Sequence of chain 2.E:
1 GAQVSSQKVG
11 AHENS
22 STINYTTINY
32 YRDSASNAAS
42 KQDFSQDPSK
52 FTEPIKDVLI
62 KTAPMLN

This small molecule binds to this protein.
Small molecule (SMILES): C[C@@H](O)[C@@H](C=O)NC(=O)[C@H](CO)NC(=O)[C@H](CO)NC(=O)[C@H](CO)NC(=O)CN

Binding-site contacts:
Ligand atom OG contacts residue GLN3 of chain 2.E at 3.1 Å (h-bond).
Ligand atom CG2 contacts residue GLN3 of chain 2.E at 4.2 Å.
Ligand atom CB contacts residue VAL4 of chain 2.E at 4.5 Å (hydrophobic).
Ligand atom OG contacts residue VAL4 of chain 2.E at 4.0 Å.
Ligand atom C contacts residue VAL4 of chain 2.E at 3.4 Å (hydrophobic).
Ligand atom C contacts residue VAL4 of chain 2.E at 4.1 Å (hydrophobic).
Ligand atom C contacts residue ALA2 of chain 2.E at 3.4 Å (hydrophobic).
Ligand atom O contacts residue VAL4 of chain 2.E at 4.2 Å.
Ligand atom C contacts residue GLN3 of chain 2.E at 3.9 Å.
Ligand atom N contacts residue ALA2 of chain 2.E at 2.7 Å (h-bond).
Ligand atom C contacts residue ALA2 of chain 2.E at 4.4 Å (hydrophobic).
Ligand atom CA contacts residue GLN3 of chain 2.E at 4.3 Å.
Ligand atom CA contacts residue ALA2 of chain 2.E at 3.4 Å (hydrophobic).
Ligand atom O contacts residue GLN3 of chain 2.E at 3.0 Å (h-bond).
Ligand atom CB contacts residue ALA2 of chain 2.E at 4.0 Å (hydrophobic).
Ligand atom CB contacts residue VAL4 of chain 2.E at 3.2 Å (hydrophobic).
Ligand atom CA contacts residue VAL4 of chain 2.E at 3.6 Å (hydrophobic).
Ligand atom O contacts residue SER6 of chain 2.E at 4.0 Å.
Ligand atom N contacts residue GLY1 of chain 2.E at 4.2 Å.
Ligand atom O contacts residue GLY1 of chain 2.E at 3.0 Å (h-bond).
Ligand atom CA contacts residue VAL4 of chain 2.E at 3.5 Å (hydrophobic).
Ligand atom O contacts residue ALA2 of chain 2.E at 3.6 Å (h-bond).
Ligand atom OG1 contacts residue SER5 of chain 2.E at 3.6 Å (h-bond).
Ligand atom O contacts residue MYR1 of chain 2.G at 4.0 Å.
Ligand atom N contacts residue VAL4 of chain 2.E at 2.8 Å (h-bond).
Ligand atom CA contacts residue GLY1 of chain 2.E at 4.4 Å.
Ligand atom OG1 contacts residue VAL4 of chain 2.E at 2.9 Å (h-bond).
Ligand atom O contacts residue SER5 of chain 2.E at 4.2 Å.
Ligand atom CB contacts residue SER5 of chain 2.E at 3.9 Å.
Ligand atom O contacts residue ALA2 of chain 2.E at 3.3 Å (h-bond).
Ligand atom O contacts residue VAL4 of chain 2.E at 2.9 Å (h-bond).
Ligand atom CB contacts residue GLN3 of chain 2.E at 3.9 Å.
Ligand atom C contacts residue GLY1 of chain 2.E at 4.0 Å.
Ligand atom CB contacts residue GLN3 of chain 2.E at 3.4 Å.
Ligand atom OG1 contacts residue GLN3 of chain 2.E at 2.7 Å (h-bond).